The small molecule below binds the protein below.
Small molecule (SMILES): CC(=O)N[C@H]1[C@H](O[C@H]2[C@H](O)[C@@H](NC(C)=O)CO[C@@H]2CO)O[C@H](CO)[C@@H](O[C@@H]2O[C@H](CO[C@H]3O[C@H](CO)[C@@H](O)[C@H](O)[C@@H]3O)[C@@H](O)[C@H](O[C@H]3O[C@H](CO)[C@@H](O)[C@H](O)[C@@H]3O)[C@@H]2O)[C@@H]1O

Sequence of chain 3.B:
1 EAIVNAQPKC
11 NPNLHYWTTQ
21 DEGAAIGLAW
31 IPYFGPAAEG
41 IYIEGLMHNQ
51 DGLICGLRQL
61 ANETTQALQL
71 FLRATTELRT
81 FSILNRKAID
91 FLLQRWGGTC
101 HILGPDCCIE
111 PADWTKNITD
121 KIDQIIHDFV

Sequence of chain 2.B:
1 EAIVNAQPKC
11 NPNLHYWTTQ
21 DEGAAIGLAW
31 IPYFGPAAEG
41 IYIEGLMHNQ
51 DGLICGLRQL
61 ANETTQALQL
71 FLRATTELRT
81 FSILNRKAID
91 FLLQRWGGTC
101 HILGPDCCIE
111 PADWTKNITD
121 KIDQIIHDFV

Sequence of chain 3.A:
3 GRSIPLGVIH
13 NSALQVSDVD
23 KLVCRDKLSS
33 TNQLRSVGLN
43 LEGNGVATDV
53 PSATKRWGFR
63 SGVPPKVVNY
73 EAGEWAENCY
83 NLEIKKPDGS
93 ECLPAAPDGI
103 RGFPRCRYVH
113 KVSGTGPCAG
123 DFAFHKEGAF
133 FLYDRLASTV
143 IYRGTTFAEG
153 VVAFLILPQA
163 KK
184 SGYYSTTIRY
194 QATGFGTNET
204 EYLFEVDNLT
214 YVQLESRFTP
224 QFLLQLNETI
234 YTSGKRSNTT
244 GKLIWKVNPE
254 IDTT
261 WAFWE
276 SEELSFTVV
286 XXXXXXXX

Binding-site contacts:
Ligand atom C8 contacts residue GLY130 of chain 3.A at 4.0 Å.
Ligand atom C6 contacts residue PHE34 of chain 2.B at 3.6 Å (hydrophobic).
Ligand atom C8 contacts residue GLU129 of chain 3.A at 3.6 Å.
Ligand atom O4 contacts residue PHE34 of chain 2.B at 4.2 Å.
Ligand atom O6 contacts residue LEU28 of chain 2.B at 3.6 Å.
Ligand atom C8 contacts residue VAL153 of chain 3.A at 4.0 Å (hydrophobic).
Ligand atom C5 contacts residue GLN7 of chain 3.B at 4.0 Å.
Ligand atom C2 contacts residue ASN62 of chain 3.B at 2.5 Å.
Ligand atom C5 contacts residue ASN62 of chain 3.B at 3.7 Å.
Ligand atom C7 contacts residue GOL1 of chain 3.M at 4.0 Å.
Ligand atom C8 contacts residue TRP30 of chain 2.B at 4.2 Å (hydrophobic).
Ligand atom C6 contacts residue GLN7 of chain 3.B at 3.7 Å.
Ligand atom O5 contacts residue GLN7 of chain 3.B at 3.0 Å (h-bond).
Ligand atom C6 contacts residue ALA6 of chain 3.B at 4.2 Å (hydrophobic).
Ligand atom C7 contacts residue ASN62 of chain 3.B at 3.6 Å.
Ligand atom C2 contacts residue GOL1 of chain 3.M at 3.8 Å.
Ligand atom O7 contacts residue LEU43 of chain 3.A at 4.0 Å.
Ligand atom C1 contacts residue GOL1 of chain 3.M at 3.6 Å.
Ligand atom N2 contacts residue GOL1 of chain 3.M at 3.1 Å (h-bond).
Ligand atom O7 contacts residue ASN62 of chain 3.B at 3.9 Å.
Ligand atom C3 contacts residue ASN62 of chain 3.B at 3.8 Å.
Ligand atom C4 contacts residue GOL1 of chain 3.M at 4.2 Å.
Ligand atom C1 contacts residue ASN62 of chain 3.B at 1.4 Å.
Ligand atom O5 contacts residue ASN62 of chain 3.B at 2.4 Å (h-bond).
Ligand atom C3 contacts residue GOL1 of chain 3.M at 3.3 Å.
Ligand atom O6 contacts residue PRO8 of chain 3.B at 3.9 Å.
Ligand atom O3 contacts residue GLU129 of chain 3.A at 4.2 Å.
Ligand atom O6 contacts residue GLU129 of chain 3.A at 3.9 Å.
Ligand atom O3 contacts residue GOL1 of chain 3.M at 4.1 Å.
Ligand atom C8 contacts residue THR65 of chain 3.B at 3.7 Å.
Ligand atom O6 contacts residue GLN7 of chain 3.B at 2.7 Å (h-bond).
Ligand atom C8 contacts residue ALA131 of chain 3.A at 4.0 Å (hydrophobic).
Ligand atom O6 contacts residue PHE34 of chain 2.B at 3.9 Å.
Ligand atom N2 contacts residue ASN62 of chain 3.B at 2.9 Å (h-bond).
Ligand atom C7 contacts residue GLU129 of chain 3.A at 4.0 Å.
Ligand atom C4 contacts residue ASN62 of chain 3.B at 4.2 Å.
Ligand atom O6 contacts residue ALA6 of chain 3.B at 4.2 Å.
Ligand atom C1 contacts residue GLN7 of chain 3.B at 3.9 Å.
Ligand atom C8 contacts residue PRO8 of chain 3.B at 4.0 Å (hydrophobic).
Ligand atom C8 contacts residue GOL1 of chain 3.M at 4.0 Å.